Binding-site contacts:
Ligand atom C4 contacts residue ASN422 of chain 1.A at 4.3 Å.
Ligand atom C2 contacts residue ASN422 of chain 1.A at 2.5 Å.
Ligand atom O7 contacts residue ASN422 of chain 1.A at 4.5 Å.
Ligand atom O5 contacts residue ASN422 of chain 1.A at 2.4 Å (h-bond).
Ligand atom C5 contacts residue ASN422 of chain 1.A at 3.7 Å.
Ligand atom C7 contacts residue ASN422 of chain 1.A at 4.1 Å.
Ligand atom C3 contacts residue ASN422 of chain 1.A at 3.8 Å.
Ligand atom N2 contacts residue ASN422 of chain 1.A at 2.9 Å (h-bond).
Ligand atom C1 contacts residue ASN422 of chain 1.A at 1.4 Å.

Sequence of chain 1.A:
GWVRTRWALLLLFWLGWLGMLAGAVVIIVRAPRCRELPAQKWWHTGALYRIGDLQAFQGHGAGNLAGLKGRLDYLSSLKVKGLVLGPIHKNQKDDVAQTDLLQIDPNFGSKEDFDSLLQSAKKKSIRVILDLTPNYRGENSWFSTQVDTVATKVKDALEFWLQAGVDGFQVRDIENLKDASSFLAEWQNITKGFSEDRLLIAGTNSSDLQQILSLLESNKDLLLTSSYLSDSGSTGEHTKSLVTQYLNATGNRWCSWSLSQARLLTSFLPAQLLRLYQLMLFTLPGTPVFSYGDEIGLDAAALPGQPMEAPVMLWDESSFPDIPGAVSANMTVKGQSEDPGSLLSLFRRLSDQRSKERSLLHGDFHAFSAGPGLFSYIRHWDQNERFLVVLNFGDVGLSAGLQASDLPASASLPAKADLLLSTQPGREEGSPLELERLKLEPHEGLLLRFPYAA

This small molecule binds to this protein.
Small molecule (SMILES): CC(=O)N[C@@H]1[C@@H](O)[C@H](O)[C@@H](CO)O[C@H]1O